Sequence of chain 1.B:
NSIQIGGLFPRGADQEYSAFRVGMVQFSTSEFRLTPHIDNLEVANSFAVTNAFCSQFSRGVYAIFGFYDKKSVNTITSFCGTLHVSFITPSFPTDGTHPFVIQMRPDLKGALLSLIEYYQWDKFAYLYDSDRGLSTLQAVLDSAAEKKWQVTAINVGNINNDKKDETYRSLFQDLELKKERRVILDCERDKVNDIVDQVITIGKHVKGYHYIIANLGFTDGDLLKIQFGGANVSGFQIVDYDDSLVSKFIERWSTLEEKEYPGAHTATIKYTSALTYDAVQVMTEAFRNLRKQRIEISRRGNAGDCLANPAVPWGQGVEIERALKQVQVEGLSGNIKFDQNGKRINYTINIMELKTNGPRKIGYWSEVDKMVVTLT

This small molecule binds to this protein.
Small molecule (SMILES): CC(=O)N[C@H]1[C@H](O[C@H]2[C@H](O)[C@@H](NC(C)=O)CO[C@@H]2CO)O[C@H](CO)[C@@H](O)[C@@H]1O

Binding-site contacts:
Ligand atom O3 contacts residue ASN359 of chain 1.B at 2.8 Å (h-bond).
Ligand atom C7 contacts residue ASN370 of chain 1.B at 4.0 Å.
Ligand atom C2 contacts residue ASN370 of chain 1.B at 2.5 Å.
Ligand atom C2 contacts residue ASN359 of chain 1.B at 4.1 Å.
Ligand atom O3 contacts residue GLN352 of chain 1.B at 2.6 Å (h-bond).
Ligand atom O6 contacts residue ASN359 of chain 1.B at 4.4 Å.
Ligand atom C5 contacts residue ASN359 of chain 1.B at 3.8 Å.
Ligand atom C5 contacts residue ASN370 of chain 1.B at 3.6 Å.
Ligand atom C1 contacts residue ASN370 of chain 1.B at 1.4 Å.
Ligand atom C2 contacts residue GLN352 of chain 1.B at 4.3 Å.
Ligand atom C4 contacts residue ASN359 of chain 1.B at 4.0 Å.
Ligand atom C1 contacts residue ASN359 of chain 1.B at 3.4 Å.
Ligand atom C3 contacts residue GLN352 of chain 1.B at 3.7 Å.
Ligand atom N2 contacts residue ASN370 of chain 1.B at 3.6 Å (h-bond).
Ligand atom O5 contacts residue ASN370 of chain 1.B at 2.4 Å (h-bond).
Ligand atom C3 contacts residue ASN370 of chain 1.B at 3.5 Å.
Ligand atom O5 contacts residue ASN359 of chain 1.B at 2.8 Å (h-bond).
Ligand atom C3 contacts residue ASN359 of chain 1.B at 3.8 Å.
Ligand atom C4 contacts residue ASN370 of chain 1.B at 4.2 Å.
Ligand atom O3 contacts residue ASN370 of chain 1.B at 3.4 Å (h-bond).
Ligand atom O7 contacts residue ASN370 of chain 1.B at 3.5 Å (h-bond).
Ligand atom C6 contacts residue ASN359 of chain 1.B at 4.0 Å.